Binding-site contacts:
Ligand atom O7 contacts residue ASN1130 of chain 1.A at 3.6 Å (h-bond).
Ligand atom C3 contacts residue ASN1130 of chain 1.A at 3.8 Å.
Ligand atom C1 contacts residue ASN1130 of chain 1.A at 1.4 Å.
Ligand atom C7 contacts residue ASN1130 of chain 1.A at 3.4 Å.
Ligand atom C5 contacts residue ASN1130 of chain 1.A at 3.7 Å.
Ligand atom O5 contacts residue ASN1130 of chain 1.A at 2.4 Å (h-bond).
Ligand atom C4 contacts residue ASN1130 of chain 1.A at 4.2 Å.
Ligand atom N2 contacts residue ASN1130 of chain 1.A at 2.9 Å (h-bond).
Ligand atom C2 contacts residue ASN1130 of chain 1.A at 2.4 Å.

This small molecule binds to this protein.
Small molecule (SMILES): CC(=O)N[C@H]1[C@H](O[C@H]2[C@H](O)[C@@H](NC(C)=O)CO[C@@H]2CO)O[C@H](CO)[C@@H](O)[C@@H]1O

Sequence of chain 1.A:
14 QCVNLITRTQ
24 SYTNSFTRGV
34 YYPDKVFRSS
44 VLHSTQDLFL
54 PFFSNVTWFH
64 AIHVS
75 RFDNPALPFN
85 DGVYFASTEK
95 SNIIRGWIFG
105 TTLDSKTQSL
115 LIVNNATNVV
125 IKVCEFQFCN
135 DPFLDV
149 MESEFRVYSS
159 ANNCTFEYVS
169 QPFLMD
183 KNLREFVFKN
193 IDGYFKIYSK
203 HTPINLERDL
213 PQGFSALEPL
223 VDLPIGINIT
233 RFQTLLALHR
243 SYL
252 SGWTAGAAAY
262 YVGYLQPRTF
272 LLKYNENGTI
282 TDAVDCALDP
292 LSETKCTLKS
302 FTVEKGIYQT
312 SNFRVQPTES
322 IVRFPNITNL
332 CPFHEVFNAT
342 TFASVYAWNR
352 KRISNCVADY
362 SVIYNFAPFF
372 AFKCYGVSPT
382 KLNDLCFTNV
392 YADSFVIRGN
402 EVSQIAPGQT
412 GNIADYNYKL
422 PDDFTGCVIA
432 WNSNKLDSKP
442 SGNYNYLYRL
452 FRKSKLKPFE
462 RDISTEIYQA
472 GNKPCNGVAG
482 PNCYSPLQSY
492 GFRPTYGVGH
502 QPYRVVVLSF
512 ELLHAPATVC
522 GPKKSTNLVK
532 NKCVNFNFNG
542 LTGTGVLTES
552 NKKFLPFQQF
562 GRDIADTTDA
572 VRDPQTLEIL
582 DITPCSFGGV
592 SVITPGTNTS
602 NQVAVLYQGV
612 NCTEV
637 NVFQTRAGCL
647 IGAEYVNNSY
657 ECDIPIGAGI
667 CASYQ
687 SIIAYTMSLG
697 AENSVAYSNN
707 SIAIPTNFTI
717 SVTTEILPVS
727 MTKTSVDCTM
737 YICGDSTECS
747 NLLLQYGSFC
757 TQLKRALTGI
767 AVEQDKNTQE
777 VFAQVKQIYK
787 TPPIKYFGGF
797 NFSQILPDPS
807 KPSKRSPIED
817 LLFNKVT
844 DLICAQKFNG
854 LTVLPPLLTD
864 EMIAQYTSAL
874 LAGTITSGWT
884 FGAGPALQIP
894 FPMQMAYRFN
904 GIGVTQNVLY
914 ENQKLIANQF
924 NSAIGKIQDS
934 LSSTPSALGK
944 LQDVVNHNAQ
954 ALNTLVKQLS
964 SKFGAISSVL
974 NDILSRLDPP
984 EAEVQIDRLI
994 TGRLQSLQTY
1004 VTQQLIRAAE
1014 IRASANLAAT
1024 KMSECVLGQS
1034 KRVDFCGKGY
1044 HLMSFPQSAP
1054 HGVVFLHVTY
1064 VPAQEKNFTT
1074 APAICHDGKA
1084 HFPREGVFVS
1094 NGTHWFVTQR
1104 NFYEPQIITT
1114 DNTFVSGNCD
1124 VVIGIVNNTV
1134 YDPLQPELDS